Sequence of chain 1.D:
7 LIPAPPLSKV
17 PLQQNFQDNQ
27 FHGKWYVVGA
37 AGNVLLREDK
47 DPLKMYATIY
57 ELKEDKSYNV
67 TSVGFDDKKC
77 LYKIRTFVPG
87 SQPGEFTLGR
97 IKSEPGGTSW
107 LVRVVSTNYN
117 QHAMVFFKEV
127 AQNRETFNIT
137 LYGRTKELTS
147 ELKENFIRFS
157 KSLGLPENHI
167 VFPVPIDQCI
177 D

Binding-site contacts:
Ligand atom CZ contacts residue LEU77 of chain 1.D at 3.6 Å (hydrophobic).
Ligand atom N contacts residue PHE123 of chain 1.D at 3.5 Å.
Ligand atom CE2 contacts residue TYR52 of chain 1.D at 3.5 Å (hydrophobic).
Ligand atom O contacts residue TYR52 of chain 1.D at 3.4 Å.
Ligand atom CG contacts residue TYR138 of chain 1.D at 3.2 Å (hydrophobic).
Ligand atom O contacts residue TRP106 of chain 1.D at 3.3 Å.
Ligand atom CD contacts residue TYR138 of chain 1.D at 3.2 Å (hydrophobic).
Ligand atom O contacts residue TYR52 of chain 1.D at 3.5 Å (h-bond).
Ligand atom CE1 contacts residue SER68 of chain 1.D at 3.6 Å.
Ligand atom CZ contacts residue SER68 of chain 1.D at 3.6 Å.
Ligand atom CD contacts residue TYR52 of chain 1.D at 3.2 Å (hydrophobic).
Ligand atom OD1 contacts residue ARG81 of chain 1.D at 2.7 Å (salt-bridge).
Ligand atom CE2 contacts residue LYS50 of chain 1.D at 3.2 Å.
Ligand atom OE1 contacts residue THR54 of chain 1.D at 3.6 Å.
Ligand atom CD2 contacts residue LEU49 of chain 1.D at 3.7 Å (hydrophobic).
Ligand atom CG2 contacts residue ASP72 of chain 1.D at 3.6 Å.
Ligand atom C contacts residue LYS79 of chain 1.D at 3.2 Å.
Ligand atom OE2 contacts residue THR54 of chain 1.D at 2.5 Å (h-bond).
Ligand atom CG contacts residue TYR52 of chain 1.D at 3.6 Å (hydrophobic).
Ligand atom CD contacts residue THR54 of chain 1.D at 3.4 Å.
Ligand atom OE1 contacts residue ARG81 of chain 1.D at 3.0 Å (salt-bridge).
Ligand atom OE2 contacts residue TYR138 of chain 1.D at 2.5 Å (h-bond).
Ligand atom CA contacts residue TRP106 of chain 1.D at 3.6 Å (hydrophobic).
Ligand atom CA contacts residue PHE123 of chain 1.D at 3.7 Å (hydrophobic).
Ligand atom O contacts residue TRP106 of chain 1.D at 3.1 Å.
Ligand atom C contacts residue PHE123 of chain 1.D at 3.4 Å (hydrophobic).
Ligand atom OD2 contacts residue ARG81 of chain 1.D at 2.8 Å (salt-bridge).
Ligand atom CA contacts residue TYR52 of chain 1.D at 3.7 Å (hydrophobic).
Ligand atom N contacts residue ASN134 of chain 1.D at 3.5 Å (h-bond).
Ligand atom CB contacts residue TYR52 of chain 1.D at 3.5 Å (hydrophobic).
Ligand atom OE1 contacts residue TYR52 of chain 1.D at 2.9 Å (h-bond).
Ligand atom O contacts residue ASN134 of chain 1.D at 3.1 Å (h-bond).
Ligand atom CD1 contacts residue TYR52 of chain 1.D at 3.5 Å (hydrophobic).
Ligand atom CG contacts residue ARG81 of chain 1.D at 3.3 Å.
Ligand atom C contacts residue TYR52 of chain 1.D at 3.6 Å (hydrophobic).
Ligand atom C contacts residue TRP106 of chain 1.D at 3.6 Å (hydrophobic).
Ligand atom N contacts residue TYR52 of chain 1.D at 3.4 Å (h-bond).
Ligand atom OE1 contacts residue SER68 of chain 1.D at 3.3 Å (h-bond).
Ligand atom CG contacts residue LEU49 of chain 1.D at 3.5 Å (hydrophobic).
Ligand atom N contacts residue TRP106 of chain 1.D at 3.2 Å.

The protein below binds the small molecule below.
Small molecule (SMILES): CC(C)[C@H](N)C(=O)N[C@@H](Cc1ccccc1)C(=O)N[C@@H](Cc1ccccc1)C(=O)N[C@@H](C)C(=O)N[C@@H](CCC(=O)O)C(=O)N[C@@H](CC(=O)O)C(=O)N[C@H](C(=O)NCC(=O)N[C@H](C=O)CO)C(C)C